This protein binds this small molecule.
Small molecule (SMILES): Nc1ncnc2c1ncn2[C@@H]1O[C@H](CO[P](=O)(O)O[P](=O)(O)NP(=O)(O)O)[C@@H](O)[C@H]1O

Sequence of chain 1.C:
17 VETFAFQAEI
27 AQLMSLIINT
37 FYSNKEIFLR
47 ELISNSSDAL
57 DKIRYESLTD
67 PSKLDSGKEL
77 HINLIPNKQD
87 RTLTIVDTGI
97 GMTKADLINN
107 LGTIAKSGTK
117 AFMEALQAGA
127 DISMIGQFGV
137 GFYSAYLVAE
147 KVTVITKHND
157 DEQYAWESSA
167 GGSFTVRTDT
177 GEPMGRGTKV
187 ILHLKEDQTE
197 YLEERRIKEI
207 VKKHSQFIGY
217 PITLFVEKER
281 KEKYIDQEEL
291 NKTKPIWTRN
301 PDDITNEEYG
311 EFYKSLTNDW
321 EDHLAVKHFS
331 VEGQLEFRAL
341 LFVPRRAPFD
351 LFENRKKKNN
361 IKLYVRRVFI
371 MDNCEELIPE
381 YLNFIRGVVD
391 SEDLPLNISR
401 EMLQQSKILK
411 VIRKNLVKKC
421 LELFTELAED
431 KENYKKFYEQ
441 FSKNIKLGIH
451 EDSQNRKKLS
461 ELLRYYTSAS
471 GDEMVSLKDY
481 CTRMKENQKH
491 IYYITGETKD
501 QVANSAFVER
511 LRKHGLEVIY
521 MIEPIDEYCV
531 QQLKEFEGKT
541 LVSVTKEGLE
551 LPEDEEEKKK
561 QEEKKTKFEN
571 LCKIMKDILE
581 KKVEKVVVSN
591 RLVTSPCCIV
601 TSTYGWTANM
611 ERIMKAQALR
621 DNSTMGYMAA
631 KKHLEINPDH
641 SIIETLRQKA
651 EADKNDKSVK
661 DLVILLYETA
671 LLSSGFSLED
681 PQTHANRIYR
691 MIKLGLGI

Binding-site contacts:
Ligand atom O3' contacts residue SER113 of chain 1.C at 3.3 Å (h-bond).
Ligand atom PG contacts residue GLN133 of chain 1.C at 3.6 Å.
Ligand atom N6 contacts residue ASP93 of chain 1.C at 3.0 Å (salt-bridge).
Ligand atom O1B contacts residue SER113 of chain 1.C at 2.7 Å (h-bond).
Ligand atom N1 contacts residue THR184 of chain 1.C at 3.4 Å (h-bond).
Ligand atom O2B contacts residue GLY132 of chain 1.C at 3.7 Å.
Ligand atom O3A contacts residue GLY137 of chain 1.C at 3.6 Å.
Ligand atom PG contacts residue GLY132 of chain 1.C at 3.7 Å.
Ligand atom O2A contacts residue GLY137 of chain 1.C at 3.4 Å (h-bond).
Ligand atom O3' contacts residue THR115 of chain 1.C at 2.8 Å (h-bond).
Ligand atom O2' contacts residue GLY114 of chain 1.C at 3.1 Å.
Ligand atom N3B contacts residue GLY132 of chain 1.C at 3.3 Å.
Ligand atom N3B contacts residue PHE134 of chain 1.C at 3.5 Å (h-bond).
Ligand atom O3G contacts residue ARG400 of chain 1.C at 3.2 Å (salt-bridge).
Ligand atom O2A contacts residue VAL136 of chain 1.C at 3.7 Å.
Ligand atom O2G contacts residue GLY132 of chain 1.C at 3.7 Å.
Ligand atom C2 contacts residue ALA55 of chain 1.C at 3.2 Å (hydrophobic).
Ligand atom PA contacts residue PHE138 of chain 1.C at 3.3 Å.
Ligand atom N6 contacts residue THR184 of chain 1.C at 3.6 Å.
Ligand atom O3G contacts residue GLN133 of chain 1.C at 2.9 Å (h-bond).
Ligand atom O3G contacts residue PHE134 of chain 1.C at 3.1 Å (h-bond).
Ligand atom O1A contacts residue PHE138 of chain 1.C at 2.9 Å (h-bond).
Ligand atom O3G contacts residue GLY132 of chain 1.C at 3.4 Å.
Ligand atom O2' contacts residue ASN106 of chain 1.C at 3.3 Å (h-bond).
Ligand atom O1G contacts residue GLY135 of chain 1.C at 3.6 Å.
Ligand atom C6 contacts residue ALA55 of chain 1.C at 3.4 Å (hydrophobic).
Ligand atom N1 contacts residue ALA55 of chain 1.C at 2.7 Å.
Ligand atom N3B contacts residue GLY135 of chain 1.C at 3.4 Å (h-bond).
Ligand atom PA contacts residue ASN51 of chain 1.C at 3.6 Å.
Ligand atom C5' contacts residue ASN106 of chain 1.C at 3.5 Å.
Ligand atom O3' contacts residue GLY114 of chain 1.C at 2.8 Å (h-bond).
Ligand atom O2' contacts residue LYS58 of chain 1.C at 3.6 Å (salt-bridge).
Ligand atom O1G contacts residue VAL136 of chain 1.C at 3.3 Å (h-bond).
Ligand atom N3B contacts residue GLN133 of chain 1.C at 3.0 Å (h-bond).
Ligand atom O2G contacts residue GLU47 of chain 1.C at 3.2 Å (salt-bridge).
Ligand atom O1A contacts residue ASN51 of chain 1.C at 2.3 Å (h-bond).
Ligand atom N7 contacts residue ASN51 of chain 1.C at 3.6 Å.
Ligand atom O1G contacts residue GLY137 of chain 1.C at 2.6 Å (h-bond).
Ligand atom O2A contacts residue PHE138 of chain 1.C at 2.8 Å (h-bond).
Ligand atom O2B contacts residue ASN51 of chain 1.C at 2.9 Å (h-bond).